Sequence of chain 1.H:
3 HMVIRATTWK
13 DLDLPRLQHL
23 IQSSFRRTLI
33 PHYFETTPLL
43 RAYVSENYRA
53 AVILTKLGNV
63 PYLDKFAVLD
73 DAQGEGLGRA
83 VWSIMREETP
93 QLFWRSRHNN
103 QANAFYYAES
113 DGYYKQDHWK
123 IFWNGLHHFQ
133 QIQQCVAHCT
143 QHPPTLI

Binding-site contacts:
Ligand atom N2 contacts residue ASP66 of chain 1.H at 3.3 Å (salt-bridge).
Ligand atom C7 contacts residue TYR108 of chain 1.H at 4.2 Å (hydrophobic).
Ligand atom O7 contacts residue TYR108 of chain 1.H at 4.1 Å.
Ligand atom OXT contacts residue LYS67 of chain 1.H at 2.9 Å (salt-bridge).
Ligand atom C8 contacts residue PHE68 of chain 1.H at 4.2 Å (hydrophobic).
Ligand atom C7 contacts residue LYS67 of chain 1.H at 4.0 Å.
Ligand atom CD contacts residue TRP121 of chain 1.H at 4.0 Å (hydrophobic).
Ligand atom C8 contacts residue TYR108 of chain 1.H at 3.5 Å (hydrophobic).
Ligand atom CB contacts residue PHE27 of chain 1.H at 3.7 Å (hydrophobic).
Ligand atom CD contacts residue ASN102 of chain 1.H at 4.0 Å.
Ligand atom OXT contacts residue THR147 of chain 1.H at 3.8 Å.
Ligand atom CD contacts residue SER98 of chain 1.H at 4.3 Å.
Ligand atom O7 contacts residue PHE27 of chain 1.H at 3.5 Å.
Ligand atom C7 contacts residue PHE68 of chain 1.H at 3.9 Å (hydrophobic).
Ligand atom O contacts residue TYR64 of chain 1.H at 3.7 Å.
Ligand atom OXT contacts residue ASP66 of chain 1.H at 3.4 Å (salt-bridge).
Ligand atom CA contacts residue ASP66 of chain 1.H at 3.2 Å.
Ligand atom O7 contacts residue ASP66 of chain 1.H at 3.9 Å.
Ligand atom CB contacts residue LEU148 of chain 1.H at 4.2 Å (hydrophobic).
Ligand atom C8 contacts residue TRP96 of chain 1.H at 3.7 Å (hydrophobic).
Ligand atom C8 contacts residue LEU65 of chain 1.H at 3.8 Å (hydrophobic).
Ligand atom O contacts residue ARG97 of chain 1.H at 3.1 Å (salt-bridge).
Ligand atom C contacts residue LYS67 of chain 1.H at 3.8 Å.
Ligand atom OE1 contacts residue SER98 of chain 1.H at 3.6 Å.
Ligand atom CD contacts residue ARG99 of chain 1.H at 3.7 Å.
Ligand atom O7 contacts residue PHE68 of chain 1.H at 3.0 Å (h-bond).
Ligand atom OE1 contacts residue ARG99 of chain 1.H at 3.0 Å (salt-bridge).
Ligand atom C7 contacts residue ARG97 of chain 1.H at 3.7 Å.
Ligand atom N2 contacts residue ARG97 of chain 1.H at 3.3 Å (salt-bridge).
Ligand atom C contacts residue ARG97 of chain 1.H at 4.2 Å.
Ligand atom O7 contacts residue LYS67 of chain 1.H at 3.5 Å.
Ligand atom C8 contacts residue ARG97 of chain 1.H at 3.4 Å.
Ligand atom CG contacts residue ARG97 of chain 1.H at 3.9 Å.
Ligand atom CG contacts residue TRP121 of chain 1.H at 3.8 Å (hydrophobic).
Ligand atom C7 contacts residue ASP66 of chain 1.H at 3.7 Å.
Ligand atom OE2 contacts residue TRP121 of chain 1.H at 4.2 Å.
Ligand atom O contacts residue ASP66 of chain 1.H at 3.5 Å (salt-bridge).
Ligand atom C contacts residue ASP66 of chain 1.H at 3.1 Å.
Ligand atom OE2 contacts residue ARG99 of chain 1.H at 3.3 Å.
Ligand atom OE1 contacts residue ASN102 of chain 1.H at 3.1 Å (h-bond).

The protein below binds the small molecule below.
Small molecule (SMILES): CC(=O)N[C@@H](CCC(=O)O)C(=O)O